Binding-site contacts:
Ligand atom O7 contacts residue THR193 of chain 1.B at 4.3 Å.
Ligand atom O5 contacts residue THR193 of chain 1.B at 3.6 Å.
Ligand atom C8 contacts residue ASN191 of chain 1.B at 4.4 Å.
Ligand atom C1 contacts residue THR193 of chain 1.B at 3.5 Å.
Ligand atom C8 contacts residue GLN189 of chain 1.B at 4.3 Å.
Ligand atom O6 contacts residue GLU194 of chain 1.B at 3.4 Å (salt-bridge).
Ligand atom C8 contacts residue GLU194 of chain 1.B at 3.7 Å.
Ligand atom O6 contacts residue ASN191 of chain 1.B at 4.3 Å.
Ligand atom O7 contacts residue GLN189 of chain 1.B at 4.2 Å.
Ligand atom C5 contacts residue THR193 of chain 1.B at 3.6 Å.
Ligand atom N2 contacts residue ILE156 of chain 1.B at 3.9 Å.
Ligand atom C8 contacts residue ILE156 of chain 1.B at 4.1 Å (hydrophobic).
Ligand atom C3 contacts residue ASN191 of chain 1.B at 3.8 Å.
Ligand atom C2 contacts residue ASN191 of chain 1.B at 2.5 Å.
Ligand atom O7 contacts residue ASN191 of chain 1.B at 3.4 Å (h-bond).
Ligand atom C8 contacts residue THR193 of chain 1.B at 3.8 Å.
Ligand atom O5 contacts residue ASN191 of chain 1.B at 2.4 Å (h-bond).
Ligand atom N2 contacts residue ASN191 of chain 1.B at 2.9 Å (h-bond).
Ligand atom C7 contacts residue ASN191 of chain 1.B at 3.3 Å.
Ligand atom C6 contacts residue THR193 of chain 1.B at 4.1 Å.
Ligand atom C7 contacts residue ILE156 of chain 1.B at 4.1 Å (hydrophobic).
Ligand atom C4 contacts residue ASN191 of chain 1.B at 4.3 Å.
Ligand atom C8 contacts residue THR150 of chain 1.B at 3.9 Å.
Ligand atom C1 contacts residue ILE156 of chain 1.B at 4.0 Å (hydrophobic).
Ligand atom O6 contacts residue THR193 of chain 1.B at 3.6 Å.
Ligand atom C6 contacts residue GLU194 of chain 1.B at 4.2 Å.
Ligand atom C7 contacts residue THR193 of chain 1.B at 4.3 Å.
Ligand atom O7 contacts residue LYS229 of chain 1.B at 4.3 Å.
Ligand atom C1 contacts residue ASN191 of chain 1.B at 1.4 Å.
Ligand atom C5 contacts residue ASN191 of chain 1.B at 3.6 Å.

This protein binds this small molecule.
Small molecule (SMILES): CC(=O)N[C@H]1[C@H](O[C@H]2[C@H](O)[C@@H](NC(C)=O)CO[C@@H]2CO)O[C@H](CO)[C@@H](O[C@@H]2O[C@H](CO)[C@@H](O)[C@H](O)[C@@H]2O)[C@@H]1O

Sequence of chain 1.B:
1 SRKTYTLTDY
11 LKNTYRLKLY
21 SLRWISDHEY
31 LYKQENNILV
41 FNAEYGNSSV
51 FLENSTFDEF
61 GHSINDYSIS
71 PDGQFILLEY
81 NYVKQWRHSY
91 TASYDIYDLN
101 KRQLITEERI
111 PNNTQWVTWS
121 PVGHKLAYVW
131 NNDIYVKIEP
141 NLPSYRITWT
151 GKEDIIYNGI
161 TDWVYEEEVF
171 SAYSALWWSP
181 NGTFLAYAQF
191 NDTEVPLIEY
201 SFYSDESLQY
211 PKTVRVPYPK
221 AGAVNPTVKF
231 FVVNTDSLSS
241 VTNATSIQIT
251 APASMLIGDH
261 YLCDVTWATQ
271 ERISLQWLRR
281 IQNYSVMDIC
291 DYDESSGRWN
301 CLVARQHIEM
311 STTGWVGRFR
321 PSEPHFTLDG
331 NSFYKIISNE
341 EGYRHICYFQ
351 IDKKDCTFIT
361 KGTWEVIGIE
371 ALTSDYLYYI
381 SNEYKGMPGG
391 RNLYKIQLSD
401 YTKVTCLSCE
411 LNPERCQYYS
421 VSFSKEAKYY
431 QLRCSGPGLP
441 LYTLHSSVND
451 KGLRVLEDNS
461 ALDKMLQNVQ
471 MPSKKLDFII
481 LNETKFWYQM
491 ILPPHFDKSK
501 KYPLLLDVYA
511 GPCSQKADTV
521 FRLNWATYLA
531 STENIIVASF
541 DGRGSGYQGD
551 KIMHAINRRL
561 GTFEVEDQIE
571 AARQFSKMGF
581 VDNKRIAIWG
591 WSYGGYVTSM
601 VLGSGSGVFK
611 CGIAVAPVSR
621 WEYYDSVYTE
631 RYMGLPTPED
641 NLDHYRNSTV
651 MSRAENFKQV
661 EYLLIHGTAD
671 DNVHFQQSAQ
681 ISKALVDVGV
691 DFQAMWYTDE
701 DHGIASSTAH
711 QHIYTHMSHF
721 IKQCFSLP